A protein and the small-molecule ligand that binds it are described below.
Small molecule (SMILES): N[C@@H](CS)C(=O)O

Binding-site contacts:
Ligand atom CA contacts residue ALA136 of chain 1.A at 4.4 Å (hydrophobic).
Ligand atom OXT contacts residue GLN39 of chain 1.A at 4.1 Å.
Ligand atom CA contacts residue CYS135 of chain 1.A at 4.0 Å (hydrophobic).
Ligand atom O contacts residue GLN39 of chain 1.A at 3.7 Å.
Ligand atom O contacts residue CYS135 of chain 1.A at 3.6 Å (h-bond).
Ligand atom C contacts residue ALA136 of chain 1.A at 4.4 Å (hydrophobic).
Ligand atom SG contacts residue GLN39 of chain 1.A at 3.4 Å (h-bond).
Ligand atom N contacts residue GLN39 of chain 1.A at 4.0 Å.
Ligand atom CB contacts residue CYS135 of chain 1.A at 4.2 Å (hydrophobic).
Ligand atom C contacts residue GLN39 of chain 1.A at 3.4 Å.
Ligand atom O contacts residue GLN134 of chain 1.A at 4.0 Å.
Ligand atom SG contacts residue ALA136 of chain 1.A at 3.8 Å.
Ligand atom C contacts residue GLN134 of chain 1.A at 3.6 Å.
Ligand atom CB contacts residue ARG128 of chain 1.A at 2.8 Å.
Ligand atom CA contacts residue GLN39 of chain 1.A at 3.0 Å.
Ligand atom OXT contacts residue ALA136 of chain 1.A at 3.9 Å.
Ligand atom OXT contacts residue ARG128 of chain 1.A at 3.2 Å (salt-bridge).
Ligand atom SG contacts residue TYR137 of chain 1.A at 3.0 Å (h-bond).
Ligand atom O contacts residue GLU43 of chain 1.A at 3.8 Å.
Ligand atom CB contacts residue GLN39 of chain 1.A at 3.4 Å.
Ligand atom N contacts residue ARG128 of chain 1.A at 4.0 Å.
Ligand atom CB contacts residue ALA136 of chain 1.A at 3.6 Å (hydrophobic).
Ligand atom OXT contacts residue CYS135 of chain 1.A at 3.3 Å (h-bond).
Ligand atom CB contacts residue TYR137 of chain 1.A at 4.0 Å (hydrophobic).
Ligand atom OXT contacts residue GLN134 of chain 1.A at 2.7 Å (h-bond).
Ligand atom C contacts residue ARG128 of chain 1.A at 3.8 Å.
Ligand atom C contacts residue CYS135 of chain 1.A at 3.4 Å (hydrophobic).
Ligand atom SG contacts residue ARG128 of chain 1.A at 3.5 Å (salt-bridge).
Ligand atom CA contacts residue ARG128 of chain 1.A at 3.6 Å.

Sequence of chain 1.A:
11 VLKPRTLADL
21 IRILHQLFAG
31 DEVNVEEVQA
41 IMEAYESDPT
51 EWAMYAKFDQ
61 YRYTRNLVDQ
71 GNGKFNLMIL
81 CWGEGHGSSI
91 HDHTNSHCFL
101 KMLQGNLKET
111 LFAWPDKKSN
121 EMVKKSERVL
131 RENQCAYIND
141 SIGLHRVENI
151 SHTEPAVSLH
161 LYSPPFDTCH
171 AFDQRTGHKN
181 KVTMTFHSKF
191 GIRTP